Sequence of chain 1.A:
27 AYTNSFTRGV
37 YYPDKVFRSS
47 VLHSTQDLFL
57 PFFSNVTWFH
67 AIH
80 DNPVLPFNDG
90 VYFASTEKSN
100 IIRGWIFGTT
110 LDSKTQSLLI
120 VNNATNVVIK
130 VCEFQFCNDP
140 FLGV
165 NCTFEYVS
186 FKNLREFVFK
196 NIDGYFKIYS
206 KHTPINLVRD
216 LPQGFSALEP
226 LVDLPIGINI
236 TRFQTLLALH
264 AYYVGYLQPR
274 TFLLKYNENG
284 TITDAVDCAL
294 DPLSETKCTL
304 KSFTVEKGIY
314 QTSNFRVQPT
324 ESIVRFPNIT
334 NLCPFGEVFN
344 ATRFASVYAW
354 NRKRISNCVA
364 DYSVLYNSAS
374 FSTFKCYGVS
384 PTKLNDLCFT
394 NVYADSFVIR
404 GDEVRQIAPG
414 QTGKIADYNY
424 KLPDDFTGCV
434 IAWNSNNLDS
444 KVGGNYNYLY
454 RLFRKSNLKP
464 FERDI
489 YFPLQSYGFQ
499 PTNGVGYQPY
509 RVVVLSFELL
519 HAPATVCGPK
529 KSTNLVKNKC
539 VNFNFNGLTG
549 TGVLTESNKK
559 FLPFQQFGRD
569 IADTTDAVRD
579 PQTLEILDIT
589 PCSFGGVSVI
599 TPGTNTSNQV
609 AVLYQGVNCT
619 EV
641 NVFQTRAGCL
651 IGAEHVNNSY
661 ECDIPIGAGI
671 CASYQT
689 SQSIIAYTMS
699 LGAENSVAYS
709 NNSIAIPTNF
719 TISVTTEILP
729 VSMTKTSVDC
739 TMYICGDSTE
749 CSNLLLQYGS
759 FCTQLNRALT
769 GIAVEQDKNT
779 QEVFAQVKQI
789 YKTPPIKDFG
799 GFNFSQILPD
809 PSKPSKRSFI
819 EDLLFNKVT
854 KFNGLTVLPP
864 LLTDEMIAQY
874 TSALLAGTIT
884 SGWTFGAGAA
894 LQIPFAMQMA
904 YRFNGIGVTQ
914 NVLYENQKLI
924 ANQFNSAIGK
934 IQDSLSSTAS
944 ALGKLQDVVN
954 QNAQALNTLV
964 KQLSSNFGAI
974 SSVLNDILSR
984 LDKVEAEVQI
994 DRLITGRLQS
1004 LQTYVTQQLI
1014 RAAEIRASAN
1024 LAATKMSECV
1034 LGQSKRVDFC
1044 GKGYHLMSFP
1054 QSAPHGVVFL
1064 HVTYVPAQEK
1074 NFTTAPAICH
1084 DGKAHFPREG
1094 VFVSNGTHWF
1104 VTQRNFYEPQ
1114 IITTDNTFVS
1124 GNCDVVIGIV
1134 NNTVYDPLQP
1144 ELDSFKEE

Binding-site contacts:
Ligand atom C6 contacts residue PHE1103 of chain 1.A at 3.8 Å (hydrophobic).
Ligand atom C7 contacts residue THR1100 of chain 1.A at 4.2 Å.
Ligand atom N2 contacts residue ASN1098 of chain 1.A at 2.9 Å (h-bond).
Ligand atom C1 contacts residue PHE1103 of chain 1.A at 4.5 Å (hydrophobic).
Ligand atom C5 contacts residue PHE1103 of chain 1.A at 4.1 Å (hydrophobic).
Ligand atom C4 contacts residue HIS1101 of chain 1.A at 4.2 Å.
Ligand atom C1 contacts residue THR1100 of chain 1.A at 3.8 Å.
Ligand atom O5 contacts residue ASN1098 of chain 1.A at 2.4 Å (h-bond).
Ligand atom C8 contacts residue THR1100 of chain 1.A at 4.3 Å.
Ligand atom O5 contacts residue HIS1101 of chain 1.A at 4.4 Å.
Ligand atom N2 contacts residue THR1100 of chain 1.A at 3.2 Å (h-bond).
Ligand atom C3 contacts residue THR1100 of chain 1.A at 3.8 Å.
Ligand atom C8 contacts residue ASN1098 of chain 1.A at 3.1 Å.
Ligand atom O5 contacts residue PHE1103 of chain 1.A at 3.8 Å.
Ligand atom C2 contacts residue THR1100 of chain 1.A at 3.8 Å.
Ligand atom C3 contacts residue HIS1101 of chain 1.A at 4.1 Å.
Ligand atom C5 contacts residue HIS1101 of chain 1.A at 3.7 Å.
Ligand atom C2 contacts residue ASN1098 of chain 1.A at 2.5 Å.
Ligand atom C4 contacts residue ASN1098 of chain 1.A at 4.2 Å.
Ligand atom C3 contacts residue ASN1098 of chain 1.A at 3.8 Å.
Ligand atom O4 contacts residue HIS1101 of chain 1.A at 4.1 Å.
Ligand atom O7 contacts residue ASN1098 of chain 1.A at 3.2 Å (h-bond).
Ligand atom O7 contacts residue HIS1101 of chain 1.A at 3.6 Å.
Ligand atom C5 contacts residue ASN1098 of chain 1.A at 3.7 Å.
Ligand atom C1 contacts residue ASN1098 of chain 1.A at 1.4 Å.
Ligand atom C8 contacts residue HIS1101 of chain 1.A at 4.3 Å.
Ligand atom C1 contacts residue HIS1101 of chain 1.A at 4.2 Å.
Ligand atom C7 contacts residue HIS1101 of chain 1.A at 4.2 Å.
Ligand atom C7 contacts residue ASN1098 of chain 1.A at 3.2 Å.

The protein below binds the small molecule below.
Small molecule (SMILES): CC(=O)N[C@H]1[C@H](O[C@H]2[C@H](O)[C@@H](NC(C)=O)CO[C@@H]2CO)O[C@H](CO)[C@@H](O)[C@@H]1O